A protein and the small-molecule ligand that binds it are described below.
Small molecule (SMILES): C[C@@H](C(=O)O)c1ccc(-c2ccccc2)c(F)c1

Sequence of chain 1.C:
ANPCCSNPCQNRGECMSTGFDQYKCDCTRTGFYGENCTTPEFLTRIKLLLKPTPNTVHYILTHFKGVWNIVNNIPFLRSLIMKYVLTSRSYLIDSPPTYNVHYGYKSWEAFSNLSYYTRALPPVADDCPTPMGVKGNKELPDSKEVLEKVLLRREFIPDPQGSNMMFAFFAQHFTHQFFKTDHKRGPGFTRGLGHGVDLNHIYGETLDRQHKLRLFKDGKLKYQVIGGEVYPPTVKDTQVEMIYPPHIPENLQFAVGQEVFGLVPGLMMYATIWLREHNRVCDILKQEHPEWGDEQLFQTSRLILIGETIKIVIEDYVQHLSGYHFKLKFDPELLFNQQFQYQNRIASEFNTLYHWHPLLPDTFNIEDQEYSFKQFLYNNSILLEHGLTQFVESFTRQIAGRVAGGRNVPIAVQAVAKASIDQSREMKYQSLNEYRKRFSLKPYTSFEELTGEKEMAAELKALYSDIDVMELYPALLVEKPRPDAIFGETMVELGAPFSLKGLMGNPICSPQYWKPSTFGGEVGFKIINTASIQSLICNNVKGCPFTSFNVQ

Binding-site contacts:
Ligand atom C1 contacts residue SER499 of chain 1.C at 3.4 Å.
Ligand atom C13 contacts residue TYR324 of chain 1.C at 3.9 Å (hydrophobic).
Ligand atom C3 contacts residue GLY495 of chain 1.C at 3.7 Å.
Ligand atom F contacts residue VAL492 of chain 1.C at 3.5 Å.
Ligand atom C contacts residue TYR354 of chain 1.C at 3.5 Å (hydrophobic).
Ligand atom C4 contacts residue MET491 of chain 1.C at 4.0 Å (hydrophobic).
Ligand atom C2 contacts residue LEU321 of chain 1.C at 4.1 Å (hydrophobic).
Ligand atom O contacts residue ARG89 of chain 1.C at 2.9 Å (salt-bridge).
Ligand atom F contacts residue LEU321 of chain 1.C at 3.1 Å.
Ligand atom C13 contacts residue LEU328 of chain 1.C at 3.5 Å (hydrophobic).
Ligand atom C8 contacts residue LEU500 of chain 1.C at 3.9 Å (hydrophobic).
Ligand atom C11 contacts residue ALA496 of chain 1.C at 3.9 Å (hydrophobic).
Ligand atom C2 contacts residue ALA496 of chain 1.C at 3.9 Å (hydrophobic).
Ligand atom C12 contacts residue VAL318 of chain 1.C at 4.1 Å (hydrophobic).
Ligand atom O1 contacts residue ARG89 of chain 1.C at 3.3 Å (salt-bridge).
Ligand atom O contacts residue ALA496 of chain 1.C at 4.0 Å.
Ligand atom C7 contacts residue VAL318 of chain 1.C at 4.0 Å (hydrophobic).
Ligand atom C4 contacts residue GLY495 of chain 1.C at 3.6 Å.
Ligand atom C8 contacts residue VAL318 of chain 1.C at 3.6 Å (hydrophobic).
Ligand atom C6 contacts residue ALA496 of chain 1.C at 3.6 Å (hydrophobic).
Ligand atom C14 contacts residue TYR324 of chain 1.C at 4.0 Å (hydrophobic).
Ligand atom C contacts residue SER499 of chain 1.C at 3.8 Å.
Ligand atom C5 contacts residue TRP356 of chain 1.C at 3.6 Å (hydrophobic).
Ligand atom O contacts residue VAL85 of chain 1.C at 3.8 Å.
Ligand atom C11 contacts residue LEU321 of chain 1.C at 3.7 Å (hydrophobic).
Ligand atom C10 contacts residue ALA496 of chain 1.C at 3.8 Å (hydrophobic).
Ligand atom C7 contacts residue SER499 of chain 1.C at 3.8 Å.
Ligand atom C3 contacts residue ALA496 of chain 1.C at 3.6 Å (hydrophobic).
Ligand atom C9 contacts residue VAL318 of chain 1.C at 3.7 Å (hydrophobic).
Ligand atom C7 contacts residue ALA496 of chain 1.C at 3.3 Å (hydrophobic).
Ligand atom O contacts residue LEU500 of chain 1.C at 4.0 Å.
Ligand atom C13 contacts residue VAL318 of chain 1.C at 3.6 Å (hydrophobic).
Ligand atom C14 contacts residue ALA496 of chain 1.C at 3.9 Å (hydrophobic).
Ligand atom C5 contacts residue TYR354 of chain 1.C at 3.7 Å (hydrophobic).
Ligand atom O1 contacts residue TYR324 of chain 1.C at 2.8 Å (h-bond).
Ligand atom C2 contacts residue GLY495 of chain 1.C at 4.0 Å.
Ligand atom C4 contacts residue TRP356 of chain 1.C at 3.9 Å (hydrophobic).
Ligand atom C14 contacts residue ARG89 of chain 1.C at 3.8 Å.
Ligand atom C9 contacts residue ALA496 of chain 1.C at 3.5 Å (hydrophobic).
Ligand atom C8 contacts residue ALA496 of chain 1.C at 3.4 Å (hydrophobic).